This protein binds this small molecule.
Small molecule (SMILES): NC(=O)C(=O)O

Binding-site contacts:
Ligand atom O2 contacts residue PHE26 of chain 3.A at 4.2 Å.
Ligand atom N1 contacts residue GLN38 of chain 3.A at 3.9 Å.
Ligand atom O3 contacts residue TRP84 of chain 3.A at 4.3 Å.
Ligand atom O2 contacts residue VAL88 of chain 3.A at 4.4 Å.
Ligand atom O1 contacts residue PHE87 of chain 3.A at 3.8 Å.
Ligand atom O3 contacts residue ILE95 of chain 3.A at 4.0 Å.
Ligand atom O3 contacts residue VAL88 of chain 3.A at 4.2 Å.
Ligand atom O2 contacts residue PHE87 of chain 3.A at 3.8 Å.
Ligand atom O1 contacts residue GLN38 of chain 3.A at 4.4 Å.
Ligand atom C2 contacts residue PHE87 of chain 3.A at 4.4 Å (hydrophobic).
Ligand atom N1 contacts residue TRP84 of chain 3.A at 3.7 Å.
Ligand atom C1 contacts residue TYR16 of chain 3.A at 3.5 Å (hydrophobic).
Ligand atom C2 contacts residue ILE95 of chain 3.A at 4.0 Å (hydrophobic).
Ligand atom N1 contacts residue TYR16 of chain 3.A at 2.6 Å (h-bond).
Ligand atom O1 contacts residue TYR16 of chain 3.A at 3.9 Å.
Ligand atom C2 contacts residue TRP84 of chain 3.A at 4.1 Å (hydrophobic).
Ligand atom O1 contacts residue TRP84 of chain 3.A at 3.6 Å.
Ligand atom O3 contacts residue TYR16 of chain 3.A at 4.1 Å.
Ligand atom C1 contacts residue PHE87 of chain 3.A at 4.4 Å (hydrophobic).
Ligand atom O2 contacts residue ILE95 of chain 3.A at 3.7 Å.
Ligand atom O1 contacts residue TYR30 of chain 3.A at 4.2 Å.
Ligand atom O1 contacts residue TYR48 of chain 3.A at 4.5 Å.
Ligand atom C2 contacts residue VAL88 of chain 3.A at 4.4 Å (hydrophobic).
Ligand atom O1 contacts residue PHE26 of chain 3.A at 3.9 Å.
Ligand atom O3 contacts residue GLN98 of chain 3.A at 4.3 Å.
Ligand atom C2 contacts residue TYR16 of chain 3.A at 4.0 Å (hydrophobic).
Ligand atom C1 contacts residue TRP84 of chain 3.A at 3.7 Å (hydrophobic).

Sequence of chain 3.A:
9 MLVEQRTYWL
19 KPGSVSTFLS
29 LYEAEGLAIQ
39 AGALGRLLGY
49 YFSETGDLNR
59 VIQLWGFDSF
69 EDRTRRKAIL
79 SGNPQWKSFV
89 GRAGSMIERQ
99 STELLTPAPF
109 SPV